Sequence of chain 1.D:
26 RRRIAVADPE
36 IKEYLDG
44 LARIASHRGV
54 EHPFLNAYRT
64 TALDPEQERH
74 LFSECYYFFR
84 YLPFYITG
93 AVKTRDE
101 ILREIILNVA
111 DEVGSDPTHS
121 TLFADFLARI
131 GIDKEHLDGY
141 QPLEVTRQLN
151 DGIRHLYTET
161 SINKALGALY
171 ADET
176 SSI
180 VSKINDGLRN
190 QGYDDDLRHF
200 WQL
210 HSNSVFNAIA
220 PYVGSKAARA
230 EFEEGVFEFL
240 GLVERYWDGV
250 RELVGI

Binding-site contacts:
Ligand atom C2 contacts residue SER176 of chain 1.D at 4.5 Å.
Ligand atom C2 contacts residue GLU112 of chain 1.D at 4.3 Å.
Ligand atom O3 contacts residue SER176 of chain 1.D at 2.8 Å (h-bond).
Ligand atom O1 contacts residue LEU85 of chain 1.D at 3.2 Å.
Ligand atom O1 contacts residue ASP172 of chain 1.D at 2.6 Å (salt-bridge).
Ligand atom C3 contacts residue SER176 of chain 1.D at 3.9 Å.
Ligand atom C1 contacts residue ASP172 of chain 1.D at 3.2 Å.
Ligand atom C4 contacts residue GLU112 of chain 1.D at 3.2 Å.
Ligand atom C2 contacts residue LEU85 of chain 1.D at 3.9 Å (hydrophobic).
Ligand atom C1 contacts residue LEU85 of chain 1.D at 3.9 Å (hydrophobic).
Ligand atom C4 contacts residue SER176 of chain 1.D at 4.0 Å.
Ligand atom C2 contacts residue ASP172 of chain 1.D at 3.9 Å.
Ligand atom O3 contacts residue ASP172 of chain 1.D at 2.9 Å (salt-bridge).
Ligand atom C3 contacts residue GLU112 of chain 1.D at 3.7 Å.
Ligand atom O1 contacts residue TYR157 of chain 1.D at 4.4 Å.
Ligand atom C3 contacts residue ASP172 of chain 1.D at 4.0 Å.

A protein and the small-molecule ligand that binds it are described below.
Small molecule (SMILES): C[C@H](O)CCO